Sequence of chain 1.N:
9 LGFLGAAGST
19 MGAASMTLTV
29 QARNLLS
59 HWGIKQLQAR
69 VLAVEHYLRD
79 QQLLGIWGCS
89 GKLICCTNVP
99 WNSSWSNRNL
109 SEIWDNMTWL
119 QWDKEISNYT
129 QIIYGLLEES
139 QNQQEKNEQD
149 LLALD

The small molecule below binds the protein below.
Small molecule (SMILES): CC(=O)N[C@@H]1[C@@H](O)[C@H](O)[C@@H](CO)O[C@H]1O

Binding-site contacts:
Ligand atom C8 contacts residue LYS122 of chain 1.N at 3.3 Å.
Ligand atom C5 contacts residue ASN126 of chain 1.N at 3.7 Å.
Ligand atom C4 contacts residue ASN126 of chain 1.N at 4.1 Å.
Ligand atom C7 contacts residue LYS122 of chain 1.N at 4.5 Å.
Ligand atom C8 contacts residue SER125 of chain 1.N at 3.8 Å.
Ligand atom C8 contacts residue TYR127 of chain 1.N at 4.2 Å (hydrophobic).
Ligand atom C8 contacts residue GLU123 of chain 1.N at 3.1 Å.
Ligand atom N2 contacts residue SER125 of chain 1.N at 4.1 Å.
Ligand atom C8 contacts residue ASN126 of chain 1.N at 3.9 Å.
Ligand atom C1 contacts residue ASN126 of chain 1.N at 1.4 Å.
Ligand atom O7 contacts residue TYR127 of chain 1.N at 4.1 Å.
Ligand atom C7 contacts residue GLU123 of chain 1.N at 4.4 Å.
Ligand atom N2 contacts residue ASN126 of chain 1.N at 2.8 Å (h-bond).
Ligand atom O5 contacts residue ASN126 of chain 1.N at 2.4 Å (h-bond).
Ligand atom C2 contacts residue ASN126 of chain 1.N at 2.4 Å.
Ligand atom C8 contacts residue ILE124 of chain 1.N at 4.2 Å (hydrophobic).
Ligand atom O7 contacts residue ASN126 of chain 1.N at 3.6 Å.
Ligand atom C7 contacts residue ASN126 of chain 1.N at 3.3 Å.
Ligand atom C3 contacts residue ASN126 of chain 1.N at 3.7 Å.